This small molecule binds to this protein.
Small molecule (SMILES): CC(C)[C@@H]1N(C(=O)OC(C)(C)C)CC[C@@]12C(=O)Nc1ccccc12

Binding-site contacts:
Ligand atom O15 contacts residue ILE103 of chain 1.B at 4.0 Å.
Ligand atom C19 contacts residue PHE65 of chain 1.B at 4.0 Å (hydrophobic).
Ligand atom C2 contacts residue LEU68 of chain 1.B at 3.6 Å (hydrophobic).
Ligand atom O15 contacts residue HIS229 of chain 1.B at 2.9 Å.
Ligand atom C3 contacts residue PHE123 of chain 1.B at 3.6 Å (hydrophobic).
Ligand atom C18 contacts residue VAL233 of chain 1.B at 4.2 Å (hydrophobic).
Ligand atom C5 contacts residue PHE123 of chain 1.B at 4.0 Å (hydrophobic).
Ligand atom O21 contacts residue ALA69 of chain 1.B at 3.2 Å.
Ligand atom C22 contacts residue PHE134 of chain 1.B at 4.1 Å (hydrophobic).
Ligand atom C1 contacts residue PHE65 of chain 1.B at 4.2 Å (hydrophobic).
Ligand atom C2 contacts residue PHE65 of chain 1.B at 3.7 Å (hydrophobic).
Ligand atom C23 contacts residue LEU139 of chain 1.B at 3.6 Å (hydrophobic).
Ligand atom C5 contacts residue PHE65 of chain 1.B at 4.2 Å (hydrophobic).
Ligand atom C3 contacts residue LEU68 of chain 1.B at 3.5 Å (hydrophobic).
Ligand atom C2 contacts residue PHE123 of chain 1.B at 3.5 Å (hydrophobic).
Ligand atom C24 contacts residue PHE134 of chain 1.B at 4.2 Å (hydrophobic).
Ligand atom C8 contacts residue ALA69 of chain 1.B at 3.8 Å (hydrophobic).
Ligand atom N7 contacts residue PHE65 of chain 1.B at 2.9 Å (h-bond).
Ligand atom C2 contacts residue TYR129 of chain 1.B at 3.4 Å (hydrophobic).
Ligand atom C23 contacts residue PHE134 of chain 1.B at 3.8 Å (hydrophobic).
Ligand atom N7 contacts residue PHE123 of chain 1.B at 4.2 Å.
Ligand atom C3 contacts residue PHE65 of chain 1.B at 3.4 Å (hydrophobic).
Ligand atom C13 contacts residue PHE123 of chain 1.B at 3.9 Å (hydrophobic).
Ligand atom C23 contacts residue PHE65 of chain 1.B at 4.0 Å (hydrophobic).
Ligand atom C18 contacts residue HIS229 of chain 1.B at 3.9 Å.
Ligand atom C13 contacts residue MET106 of chain 1.B at 4.2 Å (hydrophobic).
Ligand atom O15 contacts residue TRP251 of chain 1.B at 3.9 Å.
Ligand atom C8 contacts residue PHE65 of chain 1.B at 3.8 Å (hydrophobic).
Ligand atom O21 contacts residue TRP251 of chain 1.B at 4.0 Å.
Ligand atom C14 contacts residue HIS229 of chain 1.B at 4.0 Å.
Ligand atom C20 contacts residue LEU243 of chain 1.B at 4.2 Å (hydrophobic).
Ligand atom C6 contacts residue PHE123 of chain 1.B at 3.7 Å (hydrophobic).
Ligand atom N7 contacts residue ALA69 of chain 1.B at 3.7 Å.
Ligand atom C24 contacts residue ILE147 of chain 1.B at 4.2 Å (hydrophobic).
Ligand atom C1 contacts residue TYR129 of chain 1.B at 3.5 Å (hydrophobic).
Ligand atom O21 contacts residue PHE65 of chain 1.B at 4.0 Å.
Ligand atom C4 contacts residue PHE65 of chain 1.B at 3.7 Å (hydrophobic).
Ligand atom C1 contacts residue PHE123 of chain 1.B at 3.5 Å (hydrophobic).
Ligand atom C4 contacts residue PHE123 of chain 1.B at 3.9 Å (hydrophobic).
Ligand atom C12 contacts residue ILE103 of chain 1.B at 3.7 Å (hydrophobic).

Sequence of chain 1.B:
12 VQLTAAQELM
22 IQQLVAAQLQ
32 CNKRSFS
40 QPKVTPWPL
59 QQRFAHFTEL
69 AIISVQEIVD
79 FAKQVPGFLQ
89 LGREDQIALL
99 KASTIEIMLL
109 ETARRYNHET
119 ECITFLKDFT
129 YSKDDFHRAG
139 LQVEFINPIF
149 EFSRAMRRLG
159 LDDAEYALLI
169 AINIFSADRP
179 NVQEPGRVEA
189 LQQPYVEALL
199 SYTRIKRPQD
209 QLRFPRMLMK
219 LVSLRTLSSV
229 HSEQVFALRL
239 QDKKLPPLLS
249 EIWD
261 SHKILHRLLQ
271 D